The protein below binds the small molecule below.
Small molecule (SMILES): Nc1ncnc2c1ncn2[C@H]1C[C@H](O)[C@@H](CO[P](=O)(O)O[P](=O)(O)OP(=O)(O)O)O1

Binding-site contacts:
Ligand atom C1' contacts residue PRO321 of chain 1.M at 3.5 Å (hydrophobic).
Ligand atom O5' contacts residue THR158 of chain 1.M at 3.5 Å (h-bond).
Ligand atom O1G contacts residue ASN246 of chain 1.M at 3.4 Å (h-bond).
Ligand atom N7 contacts residue LEU300 of chain 1.M at 3.6 Å.
Ligand atom O3A contacts residue GLY156 of chain 1.M at 2.6 Å (h-bond).
Ligand atom O1G contacts residue ARG267 of chain 1.M at 3.4 Å (salt-bridge).
Ligand atom O3G contacts residue ARG267 of chain 1.M at 2.7 Å.
Ligand atom O1A contacts residue THR158 of chain 1.M at 3.1 Å (h-bond).
Ligand atom O2A contacts residue GLY154 of chain 1.M at 3.5 Å.
Ligand atom N7 contacts residue TRP159 of chain 1.M at 3.5 Å.
Ligand atom N6 contacts residue TYR123 of chain 1.M at 3.5 Å (h-bond).
Ligand atom C4 contacts residue PRO321 of chain 1.M at 3.6 Å (hydrophobic).
Ligand atom O3' contacts residue ARG322 of chain 1.M at 2.9 Å (salt-bridge).
Ligand atom N7 contacts residue TYR304 of chain 1.M at 2.8 Å (h-bond).
Ligand atom O2A contacts residue ARG322 of chain 1.M at 3.4 Å (salt-bridge).
Ligand atom PG contacts residue ARG267 of chain 1.M at 3.7 Å.
Ligand atom PB contacts residue LYS157 of chain 1.M at 3.3 Å.
Ligand atom N6 contacts residue ASN124 of chain 1.M at 2.8 Å (h-bond).
Ligand atom O3B contacts residue GLY154 of chain 1.M at 3.0 Å (h-bond).
Ligand atom C8 contacts residue TYR304 of chain 1.M at 2.6 Å (hydrophobic).
Ligand atom N3 contacts residue PRO321 of chain 1.M at 3.2 Å.
Ligand atom C1' contacts residue SER325 of chain 1.M at 3.0 Å.
Ligand atom O1B contacts residue GLY156 of chain 1.M at 3.4 Å (h-bond).
Ligand atom C8 contacts residue SER325 of chain 1.M at 2.5 Å.
Ligand atom O3B contacts residue LYS157 of chain 1.M at 3.5 Å (salt-bridge).
Ligand atom O2B contacts residue THR158 of chain 1.M at 3.4 Å (h-bond).
Ligand atom N7 contacts residue TYR123 of chain 1.M at 3.6 Å.
Ligand atom O4' contacts residue PRO321 of chain 1.M at 3.6 Å.
Ligand atom O3A contacts residue LYS157 of chain 1.M at 3.3 Å (salt-bridge).
Ligand atom PA contacts residue GLY156 of chain 1.M at 3.4 Å.
Ligand atom N6 contacts residue VAL125 of chain 1.M at 2.3 Å (h-bond).
Ligand atom N9 contacts residue SER325 of chain 1.M at 3.0 Å (h-bond).
Ligand atom C5 contacts residue TRP159 of chain 1.M at 3.6 Å (hydrophobic).
Ligand atom O5' contacts residue TRP159 of chain 1.M at 3.4 Å.
Ligand atom C2' contacts residue SER325 of chain 1.M at 2.9 Å.
Ligand atom N7 contacts residue SER325 of chain 1.M at 3.6 Å (h-bond).
Ligand atom C6 contacts residue ASN124 of chain 1.M at 3.6 Å.
Ligand atom C5' contacts residue TRP159 of chain 1.M at 3.1 Å (hydrophobic).
Ligand atom O5' contacts residue GLY156 of chain 1.M at 2.8 Å.
Ligand atom O1B contacts residue LYS157 of chain 1.M at 2.1 Å.

Sequence of chain 1.M:
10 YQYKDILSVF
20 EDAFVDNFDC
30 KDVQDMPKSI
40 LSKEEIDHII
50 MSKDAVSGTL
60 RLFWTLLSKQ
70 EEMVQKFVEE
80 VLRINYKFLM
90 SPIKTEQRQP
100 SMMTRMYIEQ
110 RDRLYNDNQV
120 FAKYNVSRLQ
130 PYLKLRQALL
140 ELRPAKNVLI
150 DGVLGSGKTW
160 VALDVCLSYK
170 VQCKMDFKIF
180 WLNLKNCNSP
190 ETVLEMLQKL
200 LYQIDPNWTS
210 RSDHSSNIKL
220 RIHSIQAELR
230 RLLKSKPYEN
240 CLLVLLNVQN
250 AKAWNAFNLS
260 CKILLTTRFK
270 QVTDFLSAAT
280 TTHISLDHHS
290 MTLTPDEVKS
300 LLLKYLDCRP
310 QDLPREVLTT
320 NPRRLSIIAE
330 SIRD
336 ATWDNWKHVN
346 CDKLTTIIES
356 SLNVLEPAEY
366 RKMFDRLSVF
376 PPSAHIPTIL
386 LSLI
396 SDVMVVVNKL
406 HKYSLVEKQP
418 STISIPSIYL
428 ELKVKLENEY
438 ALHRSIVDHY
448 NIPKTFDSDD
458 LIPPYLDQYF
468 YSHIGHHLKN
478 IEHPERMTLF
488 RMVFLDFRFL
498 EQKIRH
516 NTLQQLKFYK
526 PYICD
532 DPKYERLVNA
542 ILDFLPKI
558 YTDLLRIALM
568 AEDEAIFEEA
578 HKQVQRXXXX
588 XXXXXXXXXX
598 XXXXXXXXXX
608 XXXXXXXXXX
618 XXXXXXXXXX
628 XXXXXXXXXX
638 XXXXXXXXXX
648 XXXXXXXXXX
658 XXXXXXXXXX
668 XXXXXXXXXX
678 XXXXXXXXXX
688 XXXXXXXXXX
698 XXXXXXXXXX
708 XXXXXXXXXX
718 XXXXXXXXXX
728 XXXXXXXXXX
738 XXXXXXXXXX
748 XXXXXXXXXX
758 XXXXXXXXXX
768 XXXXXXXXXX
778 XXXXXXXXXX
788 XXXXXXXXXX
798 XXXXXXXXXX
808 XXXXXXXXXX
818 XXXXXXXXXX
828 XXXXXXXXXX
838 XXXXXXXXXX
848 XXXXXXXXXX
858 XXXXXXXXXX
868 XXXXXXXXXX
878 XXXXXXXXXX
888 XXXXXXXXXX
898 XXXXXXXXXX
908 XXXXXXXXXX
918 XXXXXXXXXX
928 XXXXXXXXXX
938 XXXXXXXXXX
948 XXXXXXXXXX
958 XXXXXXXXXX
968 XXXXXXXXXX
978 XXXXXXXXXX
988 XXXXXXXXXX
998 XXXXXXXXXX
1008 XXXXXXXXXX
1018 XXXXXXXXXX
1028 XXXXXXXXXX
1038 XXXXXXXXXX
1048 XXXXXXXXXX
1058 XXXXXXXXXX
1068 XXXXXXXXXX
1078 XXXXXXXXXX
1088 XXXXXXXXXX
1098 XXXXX